Binding-site contacts:
Ligand atom O1 contacts residue TRP359 of chain 2.A at 4.2 Å.
Ligand atom C5 contacts residue SER65 of chain 2.A at 4.2 Å.
Ligand atom O2 contacts residue NAG1 of chain 2.D at 4.0 Å.
Ligand atom C1 contacts residue SER65 of chain 2.A at 3.0 Å.
Ligand atom O6 contacts residue TRP359 of chain 2.A at 2.9 Å (h-bond).
Ligand atom C4 contacts residue ARG61 of chain 2.A at 4.4 Å.
Ligand atom O1 contacts residue TRP358 of chain 2.A at 3.9 Å.
Ligand atom C6 contacts residue PHE388 of chain 2.A at 3.8 Å (hydrophobic).
Ligand atom C1 contacts residue TRP359 of chain 2.A at 4.4 Å (hydrophobic).
Ligand atom C4 contacts residue PHE388 of chain 2.A at 4.2 Å (hydrophobic).
Ligand atom O5 contacts residue SER65 of chain 2.A at 3.2 Å (h-bond).
Ligand atom O1 contacts residue SER65 of chain 2.A at 2.7 Å (h-bond).
Ligand atom O4 contacts residue ARG61 of chain 2.A at 3.3 Å (salt-bridge).
Ligand atom C6 contacts residue TRP359 of chain 2.A at 3.3 Å (hydrophobic).
Ligand atom O1 contacts residue GLY62 of chain 2.A at 4.1 Å.
Ligand atom C6 contacts residue ARG61 of chain 2.A at 3.9 Å.
Ligand atom O1 contacts residue ASN66 of chain 2.A at 3.5 Å (h-bond).
Ligand atom C5 contacts residue ILE60 of chain 2.A at 3.8 Å (hydrophobic).
Ligand atom O2 contacts residue GLY62 of chain 2.A at 4.5 Å.
Ligand atom C5 contacts residue ARG61 of chain 2.A at 3.9 Å.
Ligand atom C6 contacts residue ILE60 of chain 2.A at 3.8 Å (hydrophobic).
Ligand atom O1 contacts residue LYS63 of chain 2.A at 4.2 Å.
Ligand atom O6 contacts residue VAL357 of chain 2.A at 4.0 Å.
Ligand atom O5 contacts residue GLY62 of chain 2.A at 4.3 Å.
Ligand atom O4 contacts residue PHE388 of chain 2.A at 4.0 Å.
Ligand atom O2 contacts residue LYS63 of chain 2.A at 3.8 Å.
Ligand atom C3 contacts residue ARG61 of chain 2.A at 4.5 Å.
Ligand atom O5 contacts residue TRP359 of chain 2.A at 3.5 Å.
Ligand atom O6 contacts residue ARG61 of chain 2.A at 4.4 Å.
Ligand atom O5 contacts residue ILE60 of chain 2.A at 3.8 Å.
Ligand atom C5 contacts residue TRP359 of chain 2.A at 4.2 Å (hydrophobic).
Ligand atom C1 contacts residue GLY62 of chain 2.A at 3.6 Å.
Ligand atom O6 contacts residue PHE388 of chain 2.A at 3.0 Å (h-bond).
Ligand atom C1 contacts residue ILE60 of chain 2.A at 4.4 Å (hydrophobic).

This protein binds this small molecule.
Small molecule (SMILES): OC[C@H]1O[C@@H](O)[C@H](O)[C@@H](O)[C@@H]1O

Sequence of chain 2.A:
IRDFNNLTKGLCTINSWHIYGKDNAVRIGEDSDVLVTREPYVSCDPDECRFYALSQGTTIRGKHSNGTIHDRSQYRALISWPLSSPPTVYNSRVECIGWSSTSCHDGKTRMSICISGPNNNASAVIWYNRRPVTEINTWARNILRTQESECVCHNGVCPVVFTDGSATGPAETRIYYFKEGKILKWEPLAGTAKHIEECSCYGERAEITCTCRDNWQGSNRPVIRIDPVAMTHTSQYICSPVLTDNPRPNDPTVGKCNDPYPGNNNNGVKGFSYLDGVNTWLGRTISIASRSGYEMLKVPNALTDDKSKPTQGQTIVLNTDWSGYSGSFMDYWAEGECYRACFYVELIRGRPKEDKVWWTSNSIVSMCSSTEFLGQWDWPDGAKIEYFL